Sequence of chain 1.FA:
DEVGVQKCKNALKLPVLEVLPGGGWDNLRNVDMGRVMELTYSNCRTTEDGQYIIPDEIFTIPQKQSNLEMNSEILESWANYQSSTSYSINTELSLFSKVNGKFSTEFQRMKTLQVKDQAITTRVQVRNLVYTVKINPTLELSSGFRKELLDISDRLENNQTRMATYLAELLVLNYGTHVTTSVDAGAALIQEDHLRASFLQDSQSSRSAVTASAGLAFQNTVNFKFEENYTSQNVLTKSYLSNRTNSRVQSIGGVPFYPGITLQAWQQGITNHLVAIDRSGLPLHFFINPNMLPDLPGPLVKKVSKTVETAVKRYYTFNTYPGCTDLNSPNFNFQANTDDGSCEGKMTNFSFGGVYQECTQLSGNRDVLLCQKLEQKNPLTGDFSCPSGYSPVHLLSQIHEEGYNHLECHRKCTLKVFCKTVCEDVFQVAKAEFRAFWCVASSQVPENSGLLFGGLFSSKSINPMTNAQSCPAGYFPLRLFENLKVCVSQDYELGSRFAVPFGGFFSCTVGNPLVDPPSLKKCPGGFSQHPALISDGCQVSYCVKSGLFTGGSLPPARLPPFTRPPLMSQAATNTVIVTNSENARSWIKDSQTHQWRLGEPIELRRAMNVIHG

Binding-site contacts:
Ligand atom N2 contacts residue ARG205 of chain 1.FA at 4.0 Å.
Ligand atom C7 contacts residue SER251 of chain 1.FA at 3.1 Å.
Ligand atom C7 contacts residue ARG205 of chain 1.FA at 4.4 Å.
Ligand atom O7 contacts residue SER251 of chain 1.FA at 2.5 Å (h-bond).
Ligand atom O6 contacts residue SER207 of chain 1.FA at 3.8 Å.
Ligand atom C7 contacts residue ASN252 of chain 1.FA at 4.0 Å.
Ligand atom C5 contacts residue ASN252 of chain 1.FA at 3.7 Å.
Ligand atom O5 contacts residue ASN252 of chain 1.FA at 2.4 Å (h-bond).
Ligand atom C5 contacts residue PHE208 of chain 1.FA at 4.4 Å (hydrophobic).
Ligand atom C2 contacts residue ASN252 of chain 1.FA at 2.5 Å.
Ligand atom C8 contacts residue SER251 of chain 1.FA at 3.4 Å.
Ligand atom N2 contacts residue SER251 of chain 1.FA at 4.1 Å.
Ligand atom O6 contacts residue ASP211 of chain 1.FA at 3.9 Å.
Ligand atom C8 contacts residue ARG205 of chain 1.FA at 3.7 Å.
Ligand atom O6 contacts residue PHE208 of chain 1.FA at 4.0 Å.
Ligand atom C1 contacts residue ASN252 of chain 1.FA at 1.4 Å.
Ligand atom O5 contacts residue PHE208 of chain 1.FA at 3.5 Å.
Ligand atom C4 contacts residue ASN252 of chain 1.FA at 4.3 Å.
Ligand atom N2 contacts residue ASN252 of chain 1.FA at 3.0 Å (h-bond).
Ligand atom C6 contacts residue PHE208 of chain 1.FA at 4.0 Å (hydrophobic).
Ligand atom C3 contacts residue ASN252 of chain 1.FA at 3.8 Å.
Ligand atom C1 contacts residue PHE208 of chain 1.FA at 4.4 Å (hydrophobic).

This protein binds this small molecule.
Small molecule (SMILES): CC(=O)N[C@H]1[C@H](O[C@H]2[C@H](O)[C@@H](NC(C)=O)CO[C@@H]2CO)O[C@H](CO)[C@@H](O)[C@@H]1O